Sequence of chain 1.A:
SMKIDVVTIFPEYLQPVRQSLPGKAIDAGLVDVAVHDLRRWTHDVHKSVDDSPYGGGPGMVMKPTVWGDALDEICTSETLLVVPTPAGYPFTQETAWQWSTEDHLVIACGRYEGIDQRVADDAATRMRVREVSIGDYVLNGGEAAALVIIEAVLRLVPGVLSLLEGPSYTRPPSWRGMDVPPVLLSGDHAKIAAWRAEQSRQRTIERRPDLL

Sequence of chain 1.B:
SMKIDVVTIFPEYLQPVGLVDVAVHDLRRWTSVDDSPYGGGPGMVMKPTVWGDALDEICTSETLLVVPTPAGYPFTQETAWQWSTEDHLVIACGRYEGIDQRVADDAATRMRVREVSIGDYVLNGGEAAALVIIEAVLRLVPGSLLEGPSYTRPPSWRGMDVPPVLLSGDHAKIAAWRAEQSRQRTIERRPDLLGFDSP

Binding-site contacts:
Ligand atom C07 contacts residue PRO87 of chain 1.B at 3.5 Å (hydrophobic).
Ligand atom C09 contacts residue GLY143 of chain 1.B at 3.5 Å.
Ligand atom C06 contacts residue PRO87 of chain 1.B at 3.5 Å (hydrophobic).
Ligand atom C05 contacts residue PRO87 of chain 1.B at 3.7 Å (hydrophobic).
Ligand atom C02 contacts residue TYR138 of chain 1.B at 3.7 Å (hydrophobic).
Ligand atom C16 contacts residue VAL139 of chain 1.B at 3.5 Å (hydrophobic).
Ligand atom C14 contacts residue ASN141 of chain 1.B at 3.8 Å.
Ligand atom N04 contacts residue LEU140 of chain 1.B at 2.9 Å (h-bond).
Ligand atom C08 contacts residue PRO85 of chain 1.B at 3.5 Å (hydrophobic).
Ligand atom C20 contacts residue GLU114 of chain 1.B at 3.7 Å.
Ligand atom N03 contacts residue TYR138 of chain 1.B at 2.8 Å (h-bond).
Ligand atom N01 contacts residue GLY136 of chain 1.B at 3.2 Å (h-bond).
Ligand atom C08 contacts residue THR86 of chain 1.B at 3.6 Å.
Ligand atom N04 contacts residue TYR138 of chain 1.B at 3.7 Å.
Ligand atom C10 contacts residue GLY142 of chain 1.B at 3.6 Å.
Ligand atom C09 contacts residue GLY142 of chain 1.B at 3.6 Å.
Ligand atom C10 contacts residue GLY143 of chain 1.B at 3.7 Å.
Ligand atom C06 contacts residue THR86 of chain 1.B at 3.5 Å.
Ligand atom C22 contacts residue GLY142 of chain 1.B at 3.6 Å.
Ligand atom N01 contacts residue SER134 of chain 1.B at 3.1 Å (h-bond).
Ligand atom N13 contacts residue GLY142 of chain 1.B at 3.8 Å.
Ligand atom N03 contacts residue LEU140 of chain 1.B at 3.5 Å (h-bond).
Ligand atom C19 contacts residue GLU114 of chain 1.B at 3.5 Å.
Ligand atom C14 contacts residue LEU140 of chain 1.B at 3.2 Å (hydrophobic).
Ligand atom N13 contacts residue ASN141 of chain 1.B at 3.7 Å.
Ligand atom N01 contacts residue ILE135 of chain 1.B at 3.1 Å (h-bond).
Ligand atom C22 contacts residue GLY111 of chain 1.B at 3.2 Å.
Ligand atom C12 contacts residue PRO87 of chain 1.B at 3.6 Å (hydrophobic).
Ligand atom N04 contacts residue PRO87 of chain 1.B at 3.8 Å.
Ligand atom C22 contacts residue ARG112 of chain 1.B at 3.7 Å.
Ligand atom C09 contacts residue PRO85 of chain 1.B at 3.3 Å (hydrophobic).
Ligand atom C21 contacts residue GLY142 of chain 1.B at 3.8 Å.
Ligand atom N13 contacts residue TYR113 of chain 1.B at 3.8 Å.
Ligand atom N04 contacts residue VAL139 of chain 1.B at 3.9 Å.
Ligand atom C21 contacts residue ARG112 of chain 1.B at 3.7 Å.
Ligand atom C21 contacts residue ASN141 of chain 1.B at 3.7 Å.
Ligand atom C11 contacts residue GLY142 of chain 1.B at 3.7 Å.
Ligand atom C12 contacts residue LEU140 of chain 1.B at 3.7 Å (hydrophobic).
Ligand atom C21 contacts residue TYR113 of chain 1.B at 3.3 Å (hydrophobic).
Ligand atom C14 contacts residue TYR113 of chain 1.B at 3.6 Å (hydrophobic).

A protein and the small-molecule ligand that binds it are described below.
Small molecule (SMILES): Nc1cc(-c2ccc3ccn(Cc4ccccc4)c3c2)n[nH]1